A small-molecule ligand and the protein it binds are described below.
Small molecule (SMILES): O[C@@H]1CC(F)(F)C[C@H]1O

Binding-site contacts:
Ligand atom C4 contacts residue ASP98 of chain 2.A at 4.0 Å.
Ligand atom O contacts residue GLY96 of chain 2.A at 2.8 Å (h-bond).
Ligand atom C contacts residue ASP98 of chain 2.A at 3.5 Å.
Ligand atom F contacts residue GLU59 of chain 2.A at 3.1 Å.
Ligand atom C contacts residue TRP97 of chain 2.A at 4.5 Å (hydrophobic).
Ligand atom C1 contacts residue GLY96 of chain 2.A at 3.5 Å.
Ligand atom O1 contacts residue ASP98 of chain 2.A at 2.9 Å (salt-bridge).
Ligand atom O contacts residue TRP97 of chain 2.A at 3.4 Å.
Ligand atom C contacts residue GLY96 of chain 2.A at 3.6 Å.
Ligand atom F1 contacts residue ARG62 of chain 2.A at 3.9 Å.
Ligand atom F1 contacts residue GLU59 of chain 2.A at 3.8 Å.
Ligand atom C1 contacts residue GLU59 of chain 2.A at 4.2 Å.
Ligand atom O contacts residue ASP98 of chain 2.A at 3.0 Å (salt-bridge).
Ligand atom C1 contacts residue PRO58 of chain 2.A at 4.2 Å (hydrophobic).
Ligand atom C2 contacts residue GLU59 of chain 2.A at 4.1 Å.

Sequence of chain 2.A:
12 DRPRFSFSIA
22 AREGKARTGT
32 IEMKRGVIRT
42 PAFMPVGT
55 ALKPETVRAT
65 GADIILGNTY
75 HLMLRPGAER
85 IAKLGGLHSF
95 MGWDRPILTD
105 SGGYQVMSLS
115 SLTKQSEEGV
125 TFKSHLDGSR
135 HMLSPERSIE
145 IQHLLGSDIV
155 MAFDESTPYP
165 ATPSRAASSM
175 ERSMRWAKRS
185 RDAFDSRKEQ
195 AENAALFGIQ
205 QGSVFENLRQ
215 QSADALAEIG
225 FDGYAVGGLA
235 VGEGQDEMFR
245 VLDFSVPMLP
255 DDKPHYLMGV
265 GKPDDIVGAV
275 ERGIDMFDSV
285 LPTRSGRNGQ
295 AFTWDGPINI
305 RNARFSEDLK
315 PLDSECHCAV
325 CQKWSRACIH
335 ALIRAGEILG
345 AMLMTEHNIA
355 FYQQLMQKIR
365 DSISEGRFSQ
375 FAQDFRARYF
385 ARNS